A protein and the small-molecule ligand that binds it are described below.
Small molecule (SMILES): CCCNC(=O)[C@@H](O)CC(=O)N[C@H](C(=O)N1CCC[C@H]1C(=O)O)[C@@H](C)CC

Sequence of chain 1.A:
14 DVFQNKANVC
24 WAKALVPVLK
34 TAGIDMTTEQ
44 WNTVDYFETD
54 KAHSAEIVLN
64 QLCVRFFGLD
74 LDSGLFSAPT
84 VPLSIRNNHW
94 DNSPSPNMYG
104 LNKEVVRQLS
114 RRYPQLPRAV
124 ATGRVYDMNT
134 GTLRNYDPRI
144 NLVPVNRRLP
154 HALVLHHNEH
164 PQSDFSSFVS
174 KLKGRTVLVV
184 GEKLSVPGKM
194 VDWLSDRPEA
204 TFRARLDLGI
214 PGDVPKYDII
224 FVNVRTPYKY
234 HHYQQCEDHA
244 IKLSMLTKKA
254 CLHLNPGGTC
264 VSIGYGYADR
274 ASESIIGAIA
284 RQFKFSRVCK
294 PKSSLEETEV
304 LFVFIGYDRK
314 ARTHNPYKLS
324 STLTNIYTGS

Binding-site contacts:
Ligand atom C5 contacts residue ASN91 of chain 1.A at 3.7 Å.
Ligand atom N2 contacts residue HIS92 of chain 1.A at 3.5 Å (h-bond).
Ligand atom C14 contacts residue ALA20 of chain 1.A at 3.5 Å (hydrophobic).
Ligand atom N2 contacts residue CYS23 of chain 1.A at 3.4 Å (h-bond).
Ligand atom C3 contacts residue TRP93 of chain 1.A at 3.6 Å (hydrophobic).
Ligand atom O3 contacts residue ASN21 of chain 1.A at 2.7 Å.
Ligand atom C15 contacts residue LYS19 of chain 1.A at 3.5 Å.
Ligand atom O1 contacts residue ASN21 of chain 1.A at 3.7 Å.
Ligand atom N1 contacts residue ALA55 of chain 1.A at 3.8 Å.
Ligand atom C4 contacts residue ALA55 of chain 1.A at 3.5 Å (hydrophobic).
Ligand atom C3 contacts residue ASN91 of chain 1.A at 3.0 Å.
Ligand atom C2 contacts residue ALA55 of chain 1.A at 3.7 Å (hydrophobic).
Ligand atom O1 contacts residue ALA55 of chain 1.A at 3.4 Å.
Ligand atom C7 contacts residue ASN21 of chain 1.A at 3.8 Å.
Ligand atom O1 contacts residue HIS56 of chain 1.A at 3.1 Å (h-bond).
Ligand atom C6 contacts residue ASN91 of chain 1.A at 3.7 Å.
Ligand atom O4 contacts residue HIS92 of chain 1.A at 3.1 Å.
Ligand atom N1 contacts residue ASN91 of chain 1.A at 2.4 Å (h-bond).
Ligand atom O1 contacts residue CYS23 of chain 1.A at 3.6 Å (h-bond).
Ligand atom C8 contacts residue ALA20 of chain 1.A at 3.4 Å (hydrophobic).
Ligand atom C1 contacts residue ILE88 of chain 1.A at 3.7 Å (hydrophobic).
Ligand atom O1 contacts residue TRP93 of chain 1.A at 3.8 Å.
Ligand atom O contacts residue LYS26 of chain 1.A at 2.8 Å (salt-bridge).
Ligand atom C2 contacts residue HIS56 of chain 1.A at 3.7 Å.
Ligand atom O2 contacts residue ASN91 of chain 1.A at 3.6 Å.
Ligand atom C18 contacts residue LYS26 of chain 1.A at 3.7 Å.
Ligand atom O3 contacts residue ALA20 of chain 1.A at 3.4 Å (h-bond).
Ligand atom O1 contacts residue TRP24 of chain 1.A at 3.0 Å.
Ligand atom C6 contacts residue CYS23 of chain 1.A at 1.8 Å (hydrophobic).
Ligand atom C15 contacts residue VAL22 of chain 1.A at 3.6 Å (hydrophobic).
Ligand atom C14 contacts residue LYS19 of chain 1.A at 3.6 Å.
Ligand atom C5 contacts residue CYS23 of chain 1.A at 2.9 Å (hydrophobic).
Ligand atom O3 contacts residue VAL22 of chain 1.A at 3.0 Å (h-bond).
Ligand atom O3 contacts residue CYS23 of chain 1.A at 3.0 Å (h-bond).
Ligand atom C3 contacts residue HIS56 of chain 1.A at 3.8 Å.
Ligand atom C5 contacts residue ASN21 of chain 1.A at 3.2 Å.
Ligand atom C4 contacts residue ASN91 of chain 1.A at 3.4 Å.
Ligand atom C11 contacts residue ALA20 of chain 1.A at 3.5 Å (hydrophobic).
Ligand atom C7 contacts residue CYS23 of chain 1.A at 2.6 Å (hydrophobic).
Ligand atom C4 contacts residue CYS23 of chain 1.A at 3.3 Å (hydrophobic).